Binding-site contacts:
Ligand atom O2G contacts residue VAL113 of chain 1.A at 2.9 Å (h-bond).
Ligand atom O2G contacts residue MG1 of chain 1.K at 2.4 Å.
Ligand atom PA contacts residue ARG74 of chain 1.A at 3.6 Å.
Ligand atom O1A contacts residue MG1 of chain 1.K at 2.4 Å.
Ligand atom O1G contacts residue LYS67 of chain 1.A at 2.7 Å (salt-bridge).
Ligand atom PA contacts residue MG1 of chain 1.K at 3.7 Å.
Ligand atom O2B contacts residue ALA116 of chain 1.A at 3.7 Å.
Ligand atom O1B contacts residue ASP115 of chain 1.A at 3.8 Å.
Ligand atom O2G contacts residue GLY114 of chain 1.A at 3.6 Å.
Ligand atom N7 contacts residue ARG74 of chain 1.A at 3.5 Å (salt-bridge).
Ligand atom PG contacts residue MG1 of chain 1.K at 3.2 Å.
Ligand atom O1B contacts residue ALA116 of chain 1.A at 3.6 Å (h-bond).
Ligand atom O1A contacts residue ASP187 of chain 1.A at 2.9 Å (salt-bridge).
Ligand atom N1 contacts residue LEU76 of chain 1.A at 3.6 Å.
Ligand atom C8 contacts residue ARG74 of chain 1.A at 3.5 Å.
Ligand atom C3' contacts residue MET153 of chain 1.A at 3.7 Å (hydrophobic).
Ligand atom O2B contacts residue MG1 of chain 1.K at 2.1 Å.
Ligand atom O3B contacts residue LYS67 of chain 1.A at 3.0 Å (salt-bridge).
Ligand atom PG contacts residue LYS67 of chain 1.A at 3.2 Å.
Ligand atom O3G contacts residue LYS67 of chain 1.A at 3.6 Å.
Ligand atom O3' contacts residue MET153 of chain 1.A at 3.5 Å.
Ligand atom C2' contacts residue MET153 of chain 1.A at 3.7 Å (hydrophobic).
Ligand atom O3A contacts residue ARG74 of chain 1.A at 3.2 Å (salt-bridge).
Ligand atom O3' contacts residue ALA116 of chain 1.A at 3.3 Å.
Ligand atom PB contacts residue MG1 of chain 1.K at 3.4 Å.
Ligand atom O1B contacts residue MET153 of chain 1.A at 3.5 Å.
Ligand atom O3' contacts residue TYR117 of chain 1.A at 3.2 Å (h-bond).
Ligand atom N9 contacts residue ARG74 of chain 1.A at 3.8 Å.
Ligand atom C2' contacts residue TYR117 of chain 1.A at 3.5 Å (hydrophobic).
Ligand atom O2G contacts residue ASP115 of chain 1.A at 3.4 Å (salt-bridge).
Ligand atom O2A contacts residue ARG74 of chain 1.A at 2.8 Å (salt-bridge).
Ligand atom C5' contacts residue ASP187 of chain 1.A at 3.3 Å.
Ligand atom C1' contacts residue TYR117 of chain 1.A at 3.7 Å (hydrophobic).
Ligand atom O3G contacts residue MG1 of chain 1.K at 3.2 Å.
Ligand atom O2B contacts residue ASP187 of chain 1.A at 3.0 Å (salt-bridge).
Ligand atom O1A contacts residue ASP112 of chain 1.A at 3.4 Å (salt-bridge).
Ligand atom O3B contacts residue MG1 of chain 1.K at 3.8 Å.
Ligand atom C2 contacts residue LEU76 of chain 1.A at 3.8 Å (hydrophobic).
Ligand atom O2B contacts residue VAL113 of chain 1.A at 3.4 Å (h-bond).
Ligand atom O4' contacts residue MET186 of chain 1.A at 3.8 Å.

Sequence of chain 1.A:
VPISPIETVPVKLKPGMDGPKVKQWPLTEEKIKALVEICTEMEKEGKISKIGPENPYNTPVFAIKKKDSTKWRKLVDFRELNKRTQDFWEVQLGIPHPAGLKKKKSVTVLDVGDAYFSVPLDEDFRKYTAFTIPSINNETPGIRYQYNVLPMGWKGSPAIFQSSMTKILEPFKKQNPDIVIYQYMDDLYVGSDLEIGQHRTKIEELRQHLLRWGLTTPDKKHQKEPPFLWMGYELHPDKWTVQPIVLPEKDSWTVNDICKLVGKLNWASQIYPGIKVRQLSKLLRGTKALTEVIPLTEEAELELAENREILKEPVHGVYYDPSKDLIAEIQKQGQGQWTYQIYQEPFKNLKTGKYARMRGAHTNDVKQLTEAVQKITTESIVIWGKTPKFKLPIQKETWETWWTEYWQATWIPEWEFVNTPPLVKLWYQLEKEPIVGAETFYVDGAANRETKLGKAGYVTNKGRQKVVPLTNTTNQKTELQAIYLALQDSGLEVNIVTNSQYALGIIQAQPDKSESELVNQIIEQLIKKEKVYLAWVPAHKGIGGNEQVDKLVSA

This protein binds this small molecule.
Small molecule (SMILES): Nc1ncnc2c1ncn2[C@H]1C[C@H](O)[C@@H](CO[P](=O)(O)O[P](=O)(O)OP(=O)(O)O)O1